Sequence of chain 1.B:
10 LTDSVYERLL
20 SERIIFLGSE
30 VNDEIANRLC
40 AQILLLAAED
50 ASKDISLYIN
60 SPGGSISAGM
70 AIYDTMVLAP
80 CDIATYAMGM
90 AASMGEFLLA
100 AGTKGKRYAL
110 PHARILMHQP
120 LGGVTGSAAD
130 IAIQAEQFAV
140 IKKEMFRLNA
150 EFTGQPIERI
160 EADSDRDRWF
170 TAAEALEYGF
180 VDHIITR

This small molecule binds to this protein.
Small molecule (SMILES): CC(C)C[C@H](N)C(=O)O

Binding-site contacts:
Ligand atom CD1 contacts residue MET144 of chain 1.B at 4.2 Å (hydrophobic).
Ligand atom CA contacts residue SER92 of chain 1.B at 3.9 Å.
Ligand atom N contacts residue S0R1 of chain 1.S at 1.3 Å.
Ligand atom CD2 contacts residue PRO119 of chain 1.B at 4.0 Å (hydrophobic).
Ligand atom CD1 contacts residue MET93 of chain 1.B at 4.0 Å (hydrophobic).
Ligand atom O contacts residue SER92 of chain 1.B at 3.5 Å.
Ligand atom OXT contacts residue S0R1 of chain 1.S at 4.2 Å.
Ligand atom CB contacts residue SER92 of chain 1.B at 3.5 Å.
Ligand atom O contacts residue S0R1 of chain 1.S at 3.8 Å.
Ligand atom OXT contacts residue GLY63 of chain 1.B at 3.0 Å (h-bond).
Ligand atom C contacts residue HIS117 of chain 1.B at 3.7 Å.
Ligand atom CB contacts residue MET93 of chain 1.B at 3.7 Å (hydrophobic).
Ligand atom C contacts residue GLY63 of chain 1.B at 3.9 Å.
Ligand atom C contacts residue LEU120 of chain 1.B at 4.2 Å (hydrophobic).
Ligand atom CA contacts residue HIS117 of chain 1.B at 4.0 Å.
Ligand atom N contacts residue ILE65 of chain 1.B at 3.9 Å.
Ligand atom N contacts residue GLY63 of chain 1.B at 3.0 Å (h-bond).
Ligand atom OXT contacts residue SER92 of chain 1.B at 2.8 Å.
Ligand atom CB contacts residue HIS117 of chain 1.B at 4.4 Å.
Ligand atom C contacts residue MET93 of chain 1.B at 4.3 Å (hydrophobic).
Ligand atom CD2 contacts residue SER92 of chain 1.B at 4.4 Å.
Ligand atom CD1 contacts residue SER92 of chain 1.B at 4.2 Å.
Ligand atom CB contacts residue GLY63 of chain 1.B at 4.3 Å.
Ligand atom CA contacts residue GLY63 of chain 1.B at 3.9 Å.
Ligand atom CD2 contacts residue GLN118 of chain 1.B at 3.9 Å.
Ligand atom CA contacts residue S0R1 of chain 1.S at 2.5 Å.
Ligand atom CB contacts residue S0R1 of chain 1.S at 3.6 Å.
Ligand atom CG contacts residue S0R1 of chain 1.S at 4.1 Å.
Ligand atom OXT contacts residue MET93 of chain 1.B at 3.3 Å (h-bond).
Ligand atom CA contacts residue LEU120 of chain 1.B at 4.3 Å (hydrophobic).
Ligand atom O contacts residue LEU120 of chain 1.B at 3.3 Å.
Ligand atom OXT contacts residue ALA91 of chain 1.B at 4.3 Å.
Ligand atom OXT contacts residue PRO61 of chain 1.B at 4.4 Å.
Ligand atom O contacts residue GLY63 of chain 1.B at 4.5 Å.
Ligand atom CG contacts residue ILE65 of chain 1.B at 4.3 Å (hydrophobic).
Ligand atom C contacts residue SER92 of chain 1.B at 3.1 Å.
Ligand atom C contacts residue S0R1 of chain 1.S at 3.4 Å.
Ligand atom O contacts residue HIS117 of chain 1.B at 3.3 Å.
Ligand atom CD2 contacts residue HIS117 of chain 1.B at 3.1 Å.
Ligand atom OXT contacts residue GLY62 of chain 1.B at 3.5 Å.